This small molecule binds to this protein.
Small molecule (SMILES): CC(=O)N[C@H]1[C@H](O[C@H]2[C@H](O)[C@@H](NC(C)=O)CO[C@@H]2CO)O[C@H](CO)[C@@H](O)[C@@H]1O

Binding-site contacts:
Ligand atom O7 contacts residue ARG278 of chain 1.X at 3.3 Å (salt-bridge).
Ligand atom C8 contacts residue GLN76 of chain 1.M at 3.6 Å.
Ligand atom C7 contacts residue ARG278 of chain 1.X at 4.2 Å.
Ligand atom C1 contacts residue ASN167 of chain 1.G at 1.5 Å.
Ligand atom O7 contacts residue ASN167 of chain 1.G at 3.6 Å (h-bond).
Ligand atom C5 contacts residue ASN167 of chain 1.G at 3.4 Å.
Ligand atom N2 contacts residue ASN167 of chain 1.G at 3.5 Å (h-bond).
Ligand atom C5 contacts residue ARG162 of chain 1.G at 3.8 Å.
Ligand atom O5 contacts residue ARG162 of chain 1.G at 3.4 Å (salt-bridge).
Ligand atom O6 contacts residue ASN167 of chain 1.G at 4.1 Å.
Ligand atom C7 contacts residue THR168 of chain 1.G at 4.0 Å.
Ligand atom C2 contacts residue ASN167 of chain 1.G at 2.8 Å.
Ligand atom C6 contacts residue ASN167 of chain 1.G at 4.3 Å.
Ligand atom C8 contacts residue ILE164 of chain 1.G at 4.1 Å (hydrophobic).
Ligand atom O6 contacts residue ARG162 of chain 1.G at 3.1 Å (salt-bridge).
Ligand atom N2 contacts residue THR168 of chain 1.G at 4.1 Å.
Ligand atom C1 contacts residue THR168 of chain 1.G at 4.5 Å.
Ligand atom O4 contacts residue ILE164 of chain 1.G at 4.0 Å.
Ligand atom C1 contacts residue ARG162 of chain 1.G at 4.4 Å.
Ligand atom C6 contacts residue ARG162 of chain 1.G at 3.3 Å.
Ligand atom O5 contacts residue ASN167 of chain 1.G at 2.0 Å (h-bond).
Ligand atom C7 contacts residue ASN167 of chain 1.G at 3.8 Å.
Ligand atom C3 contacts residue ASN167 of chain 1.G at 4.0 Å.
Ligand atom C8 contacts residue THR168 of chain 1.G at 3.4 Å.
Ligand atom C5 contacts residue ILE164 of chain 1.G at 3.9 Å (hydrophobic).
Ligand atom C7 contacts residue ILE164 of chain 1.G at 4.4 Å (hydrophobic).
Ligand atom C4 contacts residue ASN167 of chain 1.G at 4.2 Å.
Ligand atom C6 contacts residue ILE164 of chain 1.G at 4.1 Å (hydrophobic).

Sequence of chain 1.M:
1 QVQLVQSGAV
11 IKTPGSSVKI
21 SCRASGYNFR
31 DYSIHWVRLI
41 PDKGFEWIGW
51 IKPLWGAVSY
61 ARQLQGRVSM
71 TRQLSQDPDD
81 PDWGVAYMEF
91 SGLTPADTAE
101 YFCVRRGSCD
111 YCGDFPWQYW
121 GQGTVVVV

Sequence of chain 1.G:
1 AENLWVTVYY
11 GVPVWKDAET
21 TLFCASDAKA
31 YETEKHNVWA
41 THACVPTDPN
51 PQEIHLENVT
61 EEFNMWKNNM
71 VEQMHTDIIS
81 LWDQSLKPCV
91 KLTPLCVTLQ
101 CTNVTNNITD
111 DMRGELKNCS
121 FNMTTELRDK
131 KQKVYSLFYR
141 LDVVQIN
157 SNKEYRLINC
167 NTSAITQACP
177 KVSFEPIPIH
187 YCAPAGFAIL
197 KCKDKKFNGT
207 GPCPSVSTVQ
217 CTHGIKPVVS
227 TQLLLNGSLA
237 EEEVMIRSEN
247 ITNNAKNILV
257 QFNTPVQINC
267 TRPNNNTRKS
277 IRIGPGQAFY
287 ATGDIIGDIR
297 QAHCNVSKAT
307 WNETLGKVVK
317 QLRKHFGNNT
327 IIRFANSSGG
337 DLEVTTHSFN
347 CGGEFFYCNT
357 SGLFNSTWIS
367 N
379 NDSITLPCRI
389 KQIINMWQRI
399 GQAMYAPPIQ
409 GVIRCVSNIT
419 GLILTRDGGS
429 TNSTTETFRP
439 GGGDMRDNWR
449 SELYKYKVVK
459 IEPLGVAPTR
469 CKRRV

Sequence of chain 1.X:
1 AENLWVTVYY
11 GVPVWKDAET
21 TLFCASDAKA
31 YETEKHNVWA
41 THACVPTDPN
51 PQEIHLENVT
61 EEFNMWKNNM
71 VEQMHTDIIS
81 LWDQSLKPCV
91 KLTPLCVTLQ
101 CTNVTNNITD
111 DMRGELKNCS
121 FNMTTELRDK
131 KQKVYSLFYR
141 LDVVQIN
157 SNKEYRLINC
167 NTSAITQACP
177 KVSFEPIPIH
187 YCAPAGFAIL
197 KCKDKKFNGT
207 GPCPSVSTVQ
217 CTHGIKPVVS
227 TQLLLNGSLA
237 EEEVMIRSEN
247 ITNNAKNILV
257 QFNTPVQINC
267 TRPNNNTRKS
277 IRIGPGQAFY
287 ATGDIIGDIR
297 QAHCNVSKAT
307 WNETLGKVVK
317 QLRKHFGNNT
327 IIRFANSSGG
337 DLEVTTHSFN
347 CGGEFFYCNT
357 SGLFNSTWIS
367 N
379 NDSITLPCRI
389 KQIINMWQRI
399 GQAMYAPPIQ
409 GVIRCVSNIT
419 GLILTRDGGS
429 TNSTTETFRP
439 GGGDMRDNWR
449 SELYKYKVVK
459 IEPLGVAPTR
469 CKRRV